The protein below binds the small molecule below.
Small molecule (SMILES): CC(=O)N[C@H]1[C@H](O[C@H]2[C@H](O)[C@@H](NC(C)=O)CO[C@@H]2CO)O[C@H](CO)[C@@H](O)[C@@H]1O

Sequence of chain 1.H:
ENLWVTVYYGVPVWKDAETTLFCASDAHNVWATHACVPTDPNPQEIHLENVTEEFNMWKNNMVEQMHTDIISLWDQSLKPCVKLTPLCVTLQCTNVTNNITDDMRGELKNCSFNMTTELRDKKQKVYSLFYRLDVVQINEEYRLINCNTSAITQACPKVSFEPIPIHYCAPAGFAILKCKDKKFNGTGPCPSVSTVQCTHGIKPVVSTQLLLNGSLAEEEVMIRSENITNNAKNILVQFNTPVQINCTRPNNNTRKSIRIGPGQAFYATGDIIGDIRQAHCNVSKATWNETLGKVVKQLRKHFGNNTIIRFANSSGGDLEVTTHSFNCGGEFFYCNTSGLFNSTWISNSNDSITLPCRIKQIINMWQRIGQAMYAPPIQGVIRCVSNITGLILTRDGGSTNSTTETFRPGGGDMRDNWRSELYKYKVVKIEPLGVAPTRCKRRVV

Binding-site contacts:
Ligand atom C8 contacts residue ASN118 of chain 1.H at 4.4 Å.
Ligand atom O4 contacts residue TYR135 of chain 1.H at 4.5 Å.
Ligand atom C8 contacts residue ASP290 of chain 1.H at 3.4 Å.
Ligand atom C2 contacts residue ASP290 of chain 1.H at 4.1 Å.
Ligand atom C7 contacts residue LEU137 of chain 1.H at 4.5 Å (hydrophobic).
Ligand atom C3 contacts residue TYR135 of chain 1.H at 4.3 Å (hydrophobic).
Ligand atom O5 contacts residue ASN118 of chain 1.H at 2.3 Å (h-bond).
Ligand atom C8 contacts residue LEU137 of chain 1.H at 4.1 Å (hydrophobic).
Ligand atom N2 contacts residue ASN118 of chain 1.H at 2.9 Å (h-bond).
Ligand atom O7 contacts residue ASN118 of chain 1.H at 3.1 Å (h-bond).
Ligand atom C5 contacts residue ASN118 of chain 1.H at 3.6 Å.
Ligand atom C7 contacts residue ASP290 of chain 1.H at 3.8 Å.
Ligand atom C5 contacts residue TYR135 of chain 1.H at 4.5 Å (hydrophobic).
Ligand atom N2 contacts residue ASP290 of chain 1.H at 3.1 Å (salt-bridge).
Ligand atom C3 contacts residue ASN118 of chain 1.H at 3.8 Å.
Ligand atom C3 contacts residue ASP290 of chain 1.H at 4.1 Å.
Ligand atom C2 contacts residue ASN118 of chain 1.H at 2.5 Å.
Ligand atom C7 contacts residue ASN118 of chain 1.H at 3.2 Å.
Ligand atom O7 contacts residue VAL104 of chain 1.H at 4.3 Å.
Ligand atom O7 contacts residue TYR135 of chain 1.H at 4.0 Å.
Ligand atom C4 contacts residue ASN118 of chain 1.H at 4.2 Å.
Ligand atom C1 contacts residue ASN118 of chain 1.H at 1.4 Å.
Ligand atom C1 contacts residue TYR135 of chain 1.H at 4.2 Å (hydrophobic).
Ligand atom O3 contacts residue ASP290 of chain 1.H at 3.5 Å (salt-bridge).